Binding-site contacts:
Ligand atom CG contacts residue ARG18 of chain 1.B at 3.8 Å.
Ligand atom OD1 contacts residue LYS59 of chain 1.B at 2.9 Å (salt-bridge).
Ligand atom O3P contacts residue SER38 of chain 1.B at 2.9 Å (h-bond).
Ligand atom O2P contacts residue ARG18 of chain 1.B at 2.8 Å (salt-bridge).
Ligand atom CA contacts residue HIS57 of chain 1.B at 3.2 Å.
Ligand atom P contacts residue SER40 of chain 1.B at 3.6 Å.
Ligand atom OH contacts residue SER40 of chain 1.B at 3.6 Å (h-bond).
Ligand atom NH1 contacts residue SO41 of chain 1.G at 2.9 Å (h-bond).
Ligand atom CA contacts residue TRP71 of chain 1.B at 3.6 Å (hydrophobic).
Ligand atom O2P contacts residue ARG36 of chain 1.B at 2.8 Å (salt-bridge).
Ligand atom NH2 contacts residue ARG18 of chain 1.B at 3.7 Å.
Ligand atom NH2 contacts residue SO41 of chain 1.G at 2.8 Å (h-bond).
Ligand atom NH1 contacts residue ARG18 of chain 1.B at 3.6 Å.
Ligand atom O contacts residue TRP71 of chain 1.B at 3.6 Å.
Ligand atom CG contacts residue LEU70 of chain 1.B at 3.7 Å (hydrophobic).
Ligand atom CG contacts residue LYS59 of chain 1.B at 3.6 Å.
Ligand atom O3P contacts residue SER46 of chain 1.B at 2.6 Å (h-bond).
Ligand atom CZ contacts residue SO41 of chain 1.G at 3.5 Å.
Ligand atom CE1 contacts residue SER46 of chain 1.B at 3.6 Å.
Ligand atom OD1 contacts residue PHE58 of chain 1.B at 3.4 Å.
Ligand atom C contacts residue HIS57 of chain 1.B at 3.5 Å.
Ligand atom CB contacts residue TRP71 of chain 1.B at 3.8 Å (hydrophobic).
Ligand atom CB contacts residue LEU70 of chain 1.B at 3.5 Å (hydrophobic).
Ligand atom N contacts residue HIS57 of chain 1.B at 2.8 Å (h-bond).
Ligand atom CD1 contacts residue LYS59 of chain 1.B at 3.7 Å.
Ligand atom CD1 contacts residue HIS57 of chain 1.B at 3.7 Å.
Ligand atom CZ contacts residue ARG18 of chain 1.B at 3.6 Å.
Ligand atom O contacts residue ARG18 of chain 1.B at 2.7 Å (salt-bridge).
Ligand atom CG2 contacts residue GLN56 of chain 1.B at 3.2 Å.
Ligand atom ND2 contacts residue LYS59 of chain 1.B at 2.8 Å (salt-bridge).
Ligand atom O1P contacts residue SER40 of chain 1.B at 2.6 Å (h-bond).
Ligand atom CB contacts residue PHE58 of chain 1.B at 3.7 Å (hydrophobic).
Ligand atom CZ contacts residue ARG18 of chain 1.B at 3.5 Å.
Ligand atom CD contacts residue SER40 of chain 1.B at 3.6 Å.
Ligand atom CE1 contacts residue ARG18 of chain 1.B at 3.7 Å.
Ligand atom ND2 contacts residue LEU70 of chain 1.B at 3.0 Å (h-bond).
Ligand atom CB contacts residue HIS57 of chain 1.B at 3.5 Å.
Ligand atom CG2 contacts residue HIS57 of chain 1.B at 3.7 Å.
Ligand atom O3P contacts residue ARG36 of chain 1.B at 2.9 Å (salt-bridge).
Ligand atom P contacts residue SER46 of chain 1.B at 3.7 Å.

This protein binds this small molecule.
Small molecule (SMILES): CC(=O)N[C@@H](CCCN=C(N)N)C(=O)N[C@@H](CCC(=O)O)C(=O)N[C@@H](Cc1ccc(OP(=O)(O)O)cc1)C(=O)N[C@H](C(=O)N[C@@H](CC(N)=O)C(=O)N[C@H](C(=O)O)C(C)C)C(C)C

Sequence of chain 1.B:
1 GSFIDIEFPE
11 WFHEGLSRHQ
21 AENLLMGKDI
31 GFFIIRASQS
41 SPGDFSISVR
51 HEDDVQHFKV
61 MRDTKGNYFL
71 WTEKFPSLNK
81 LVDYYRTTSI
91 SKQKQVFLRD